Sequence of chain 1.D:
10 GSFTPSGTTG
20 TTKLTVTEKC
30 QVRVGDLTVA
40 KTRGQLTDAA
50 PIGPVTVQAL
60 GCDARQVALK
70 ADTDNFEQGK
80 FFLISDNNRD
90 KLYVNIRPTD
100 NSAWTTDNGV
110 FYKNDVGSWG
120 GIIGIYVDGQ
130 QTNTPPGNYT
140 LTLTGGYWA

Binding-site contacts:
Ligand atom CL1 contacts residue ILE51 of chain 1.D at 4.1 Å.
Ligand atom CL1 contacts residue GLY123 of chain 1.D at 3.8 Å.
Ligand atom CL2 contacts residue ILE121 of chain 1.D at 4.1 Å.
Ligand atom C8 contacts residue PRO53 of chain 1.D at 3.9 Å (hydrophobic).
Ligand atom N9 contacts residue PRO53 of chain 1.D at 4.2 Å.
Ligand atom CL1 contacts residue PRO50 of chain 1.D at 3.7 Å.
Ligand atom CL2 contacts residue PRO53 of chain 1.D at 3.7 Å.
Ligand atom O2 contacts residue PRO53 of chain 1.D at 3.2 Å.
Ligand atom C9 contacts residue PRO53 of chain 1.D at 4.2 Å (hydrophobic).
Ligand atom CL1 contacts residue TYR125 of chain 1.D at 3.6 Å.
Ligand atom C1 contacts residue GLY52 of chain 1.D at 4.3 Å.
Ligand atom C1 contacts residue GLY123 of chain 1.D at 4.3 Å.
Ligand atom C1 contacts residue PRO53 of chain 1.D at 4.4 Å (hydrophobic).
Ligand atom C2 contacts residue GLY52 of chain 1.D at 4.3 Å.
Ligand atom N9 contacts residue ILE121 of chain 1.D at 4.4 Å.
Ligand atom CL2 contacts residue GLY123 of chain 1.D at 3.6 Å.
Ligand atom C4 contacts residue PRO50 of chain 1.D at 4.4 Å (hydrophobic).
Ligand atom O9A contacts residue ILE121 of chain 1.D at 3.4 Å.
Ligand atom O4 contacts residue PRO50 of chain 1.D at 3.6 Å.
Ligand atom CL1 contacts residue ILE124 of chain 1.D at 3.2 Å.
Ligand atom C1 contacts residue TYR125 of chain 1.D at 3.7 Å (hydrophobic).
Ligand atom C2 contacts residue PRO53 of chain 1.D at 4.0 Å (hydrophobic).
Ligand atom CL1 contacts residue PRO53 of chain 1.D at 4.1 Å.
Ligand atom N2 contacts residue PRO50 of chain 1.D at 4.4 Å.
Ligand atom O9B contacts residue PRO53 of chain 1.D at 3.9 Å.
Ligand atom CL2 contacts residue TYR125 of chain 1.D at 3.8 Å.
Ligand atom CL1 contacts residue GLY52 of chain 1.D at 3.2 Å.
Ligand atom O2 contacts residue GLY52 of chain 1.D at 3.4 Å.
Ligand atom C2 contacts residue PRO50 of chain 1.D at 4.0 Å (hydrophobic).
Ligand atom CL2 contacts residue GLY52 of chain 1.D at 4.4 Å.
Ligand atom C1 contacts residue PRO50 of chain 1.D at 4.1 Å (hydrophobic).
Ligand atom CL2 contacts residue THR98 of chain 1.D at 4.1 Å.
Ligand atom O2 contacts residue PRO50 of chain 1.D at 4.0 Å.

This small molecule binds to this protein.
Small molecule (SMILES): O=C(N[C@H](CO)[C@H](O)c1ccc([N+](=O)[O-])cc1)C(Cl)Cl